This small molecule binds to this protein.
Small molecule (SMILES): CCOC(=O)Nc1nc2cc3nc(NC)[nH]c3cc2c(=O)[nH]1

Binding-site contacts:
Ligand atom O1 contacts residue SER103 of chain 2.A at 2.8 Å (h-bond).
Ligand atom C5 contacts residue MET260 of chain 2.A at 3.6 Å (hydrophobic).
Ligand atom O2 contacts residue GLY230 of chain 2.A at 2.7 Å (h-bond).
Ligand atom O2 contacts residue ASP156 of chain 2.A at 3.6 Å.
Ligand atom C4 contacts residue TYR106 of chain 2.A at 3.5 Å (hydrophobic).
Ligand atom C6 contacts residue TYR106 of chain 2.A at 3.5 Å (hydrophobic).
Ligand atom C12 contacts residue ASP156 of chain 2.A at 3.6 Å.
Ligand atom C contacts residue ASP102 of chain 2.A at 3.6 Å.
Ligand atom C5 contacts residue TYR106 of chain 2.A at 3.4 Å (hydrophobic).
Ligand atom C11 contacts residue MET260 of chain 2.A at 3.6 Å (hydrophobic).
Ligand atom O2 contacts residue GLY229 of chain 2.A at 3.4 Å.
Ligand atom C3 contacts residue TYR106 of chain 2.A at 3.7 Å (hydrophobic).
Ligand atom C9 contacts residue TYR106 of chain 2.A at 3.5 Å (hydrophobic).
Ligand atom C11 contacts residue TYR106 of chain 2.A at 3.6 Å (hydrophobic).
Ligand atom N4 contacts residue ALA232 of chain 2.A at 3.6 Å (h-bond).
Ligand atom C3 contacts residue ASP156 of chain 2.A at 3.5 Å.
Ligand atom C1 contacts residue ASP102 of chain 2.A at 3.5 Å.
Ligand atom N contacts residue ILE201 of chain 2.A at 3.7 Å.
Ligand atom C2 contacts residue ILE201 of chain 2.A at 3.5 Å (hydrophobic).
Ligand atom N3 contacts residue TYR106 of chain 2.A at 3.6 Å.
Ligand atom N2 contacts residue TYR106 of chain 2.A at 3.4 Å.
Ligand atom N4 contacts residue LEU231 of chain 2.A at 2.8 Å (h-bond).
Ligand atom C1 contacts residue MET153 of chain 2.A at 3.6 Å (hydrophobic).
Ligand atom C7 contacts residue ALA232 of chain 2.A at 3.6 Å (hydrophobic).
Ligand atom N1 contacts residue TYR106 of chain 2.A at 3.3 Å.
Ligand atom O1 contacts residue ILE201 of chain 2.A at 3.6 Å.
Ligand atom C2 contacts residue ASP156 of chain 2.A at 3.6 Å.
Ligand atom N contacts residue ASP156 of chain 2.A at 2.8 Å (salt-bridge).
Ligand atom C8 contacts residue GLY261 of chain 2.A at 3.5 Å.
Ligand atom N3 contacts residue ALA232 of chain 2.A at 2.8 Å (h-bond).
Ligand atom O contacts residue MET260 of chain 2.A at 3.2 Å.
Ligand atom C contacts residue TYR258 of chain 2.A at 3.3 Å (hydrophobic).
Ligand atom O2 contacts residue CYS158 of chain 2.A at 3.4 Å.
Ligand atom C2 contacts residue SER103 of chain 2.A at 3.7 Å.
Ligand atom C7 contacts residue TYR106 of chain 2.A at 3.5 Å (hydrophobic).
Ligand atom C4 contacts residue MET260 of chain 2.A at 3.4 Å (hydrophobic).
Ligand atom N5 contacts residue ASP156 of chain 2.A at 2.7 Å (salt-bridge).
Ligand atom C9 contacts residue LEU231 of chain 2.A at 3.6 Å (hydrophobic).
Ligand atom O2 contacts residue GLN203 of chain 2.A at 2.9 Å (h-bond).
Ligand atom C1 contacts residue MET260 of chain 2.A at 3.6 Å (hydrophobic).

Sequence of chain 2.A:
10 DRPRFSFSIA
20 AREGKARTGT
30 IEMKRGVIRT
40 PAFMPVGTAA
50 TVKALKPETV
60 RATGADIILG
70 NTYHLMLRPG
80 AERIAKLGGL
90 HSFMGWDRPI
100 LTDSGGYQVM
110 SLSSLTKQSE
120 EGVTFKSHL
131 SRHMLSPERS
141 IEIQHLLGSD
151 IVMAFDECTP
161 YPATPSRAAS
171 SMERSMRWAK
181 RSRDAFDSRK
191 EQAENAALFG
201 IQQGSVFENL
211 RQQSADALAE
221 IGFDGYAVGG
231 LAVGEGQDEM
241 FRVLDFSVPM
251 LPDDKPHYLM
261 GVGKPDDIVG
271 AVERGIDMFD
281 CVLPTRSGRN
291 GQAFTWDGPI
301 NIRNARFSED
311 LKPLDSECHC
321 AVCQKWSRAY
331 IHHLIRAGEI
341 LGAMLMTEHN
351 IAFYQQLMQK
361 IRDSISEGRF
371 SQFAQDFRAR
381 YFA